Sequence of chain 1.D:
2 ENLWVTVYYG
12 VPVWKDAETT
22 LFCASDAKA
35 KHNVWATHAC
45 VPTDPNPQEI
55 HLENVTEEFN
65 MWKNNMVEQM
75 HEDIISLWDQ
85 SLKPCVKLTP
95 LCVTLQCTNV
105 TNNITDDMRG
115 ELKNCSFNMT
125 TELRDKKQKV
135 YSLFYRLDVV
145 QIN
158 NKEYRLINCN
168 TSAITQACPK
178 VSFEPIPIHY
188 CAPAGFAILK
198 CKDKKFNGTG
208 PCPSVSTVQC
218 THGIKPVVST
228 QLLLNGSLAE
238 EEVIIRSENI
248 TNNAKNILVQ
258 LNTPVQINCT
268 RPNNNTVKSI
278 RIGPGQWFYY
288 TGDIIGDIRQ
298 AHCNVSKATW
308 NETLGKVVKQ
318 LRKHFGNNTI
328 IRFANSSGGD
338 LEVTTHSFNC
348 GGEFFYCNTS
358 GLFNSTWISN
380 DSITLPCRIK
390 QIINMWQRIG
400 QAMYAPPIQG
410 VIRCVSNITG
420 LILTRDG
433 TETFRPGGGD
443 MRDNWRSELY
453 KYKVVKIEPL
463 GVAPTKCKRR

This small molecule binds to this protein.
Small molecule (SMILES): CC(=O)N[C@@H]1[C@@H](O)[C@H](O)[C@@H](CO)O[C@H]1O

Binding-site contacts:
Ligand atom C2 contacts residue THR248 of chain 1.D at 4.4 Å.
Ligand atom C4 contacts residue ASN246 of chain 1.D at 4.2 Å.
Ligand atom O6 contacts residue ASN249 of chain 1.D at 3.8 Å.
Ligand atom O5 contacts residue ASN246 of chain 1.D at 2.4 Å (h-bond).
Ligand atom C1 contacts residue ASN249 of chain 1.D at 4.2 Å.
Ligand atom C5 contacts residue THR248 of chain 1.D at 4.2 Å.
Ligand atom O6 contacts residue THR248 of chain 1.D at 4.5 Å.
Ligand atom C5 contacts residue ASN246 of chain 1.D at 3.7 Å.
Ligand atom C3 contacts residue ASN246 of chain 1.D at 3.8 Å.
Ligand atom C1 contacts residue ASN246 of chain 1.D at 1.4 Å.
Ligand atom O6 contacts residue ASN246 of chain 1.D at 4.5 Å.
Ligand atom C2 contacts residue ASN246 of chain 1.D at 2.5 Å.
Ligand atom O5 contacts residue THR248 of chain 1.D at 3.8 Å.
Ligand atom N2 contacts residue ASN246 of chain 1.D at 2.9 Å (h-bond).
Ligand atom C7 contacts residue ASN246 of chain 1.D at 3.9 Å.
Ligand atom O7 contacts residue ASN246 of chain 1.D at 4.5 Å.
Ligand atom C1 contacts residue THR248 of chain 1.D at 3.3 Å.
Ligand atom O5 contacts residue ASN249 of chain 1.D at 3.8 Å.